Binding-site contacts:
Ligand atom C10 contacts residue ASP398 of chain 1.C at 3.2 Å.
Ligand atom N1 contacts residue ARG278 of chain 1.C at 3.1 Å (salt-bridge).
Ligand atom C11 contacts residue ARG278 of chain 1.C at 3.5 Å.
Ligand atom C1 contacts residue GLY362 of chain 1.C at 3.9 Å.
Ligand atom C3 contacts residue ALA361 of chain 1.C at 4.2 Å (hydrophobic).
Ligand atom C8 contacts residue ASN405 of chain 1.C at 4.2 Å.
Ligand atom O4 contacts residue SER279 of chain 1.C at 3.5 Å.
Ligand atom O4 contacts residue ARG278 of chain 1.C at 3.1 Å (salt-bridge).
Ligand atom O4 contacts residue SER280 of chain 1.C at 3.2 Å (h-bond).
Ligand atom O5 contacts residue SER280 of chain 1.C at 2.7 Å (h-bond).
Ligand atom C15 contacts residue NA1 of chain 1.IA at 3.8 Å.
Ligand atom C11 contacts residue THR402 of chain 1.C at 3.3 Å.
Ligand atom C8 contacts residue THR317 of chain 1.C at 3.6 Å.
Ligand atom O3 contacts residue ARG401 of chain 1.C at 2.7 Å (salt-bridge).
Ligand atom O5 contacts residue ASN405 of chain 1.C at 3.2 Å (h-bond).
Ligand atom C7 contacts residue MET314 of chain 1.C at 3.8 Å (hydrophobic).
Ligand atom C11 contacts residue ASN405 of chain 1.C at 4.2 Å.
Ligand atom C2 contacts residue ALA361 of chain 1.C at 4.2 Å (hydrophobic).
Ligand atom O5 contacts residue THR402 of chain 1.C at 3.6 Å.
Ligand atom N2 contacts residue PRO359 of chain 1.C at 4.2 Å.
Ligand atom N3 contacts residue GLY360 of chain 1.C at 4.3 Å.
Ligand atom C9 contacts residue THR317 of chain 1.C at 3.3 Å.
Ligand atom O4 contacts residue THR402 of chain 1.C at 3.8 Å.
Ligand atom O3 contacts residue THR317 of chain 1.C at 2.3 Å (h-bond).
Ligand atom C9 contacts residue ARG401 of chain 1.C at 3.2 Å.
Ligand atom C13 contacts residue NA1 of chain 1.IA at 3.7 Å.
Ligand atom N1 contacts residue ASP398 of chain 1.C at 3.1 Å (salt-bridge).
Ligand atom O6 contacts residue ARG278 of chain 1.C at 4.0 Å.
Ligand atom N1 contacts residue THR402 of chain 1.C at 3.8 Å.
Ligand atom C14 contacts residue NA1 of chain 1.IA at 3.4 Å.
Ligand atom N2 contacts residue GLY360 of chain 1.C at 3.4 Å (h-bond).
Ligand atom C5 contacts residue MET314 of chain 1.C at 3.8 Å (hydrophobic).
Ligand atom C10 contacts residue THR402 of chain 1.C at 3.2 Å.
Ligand atom C10 contacts residue ARG278 of chain 1.C at 3.6 Å.
Ligand atom C8 contacts residue ASP398 of chain 1.C at 4.1 Å.
Ligand atom C9 contacts residue ASP398 of chain 1.C at 3.6 Å.
Ligand atom O2 contacts residue ASP398 of chain 1.C at 3.0 Å (salt-bridge).
Ligand atom C11 contacts residue SER280 of chain 1.C at 3.6 Å.
Ligand atom O2 contacts residue ARG401 of chain 1.C at 2.3 Å (salt-bridge).
Ligand atom C3 contacts residue GLY360 of chain 1.C at 4.1 Å.

The protein below binds the small molecule below.
Small molecule (SMILES): COc1ccc(NNc2ccc(CO[C@H](C(=O)O)[C@H](N)C(=O)O)cc2)cc1

Sequence of chain 1.C:
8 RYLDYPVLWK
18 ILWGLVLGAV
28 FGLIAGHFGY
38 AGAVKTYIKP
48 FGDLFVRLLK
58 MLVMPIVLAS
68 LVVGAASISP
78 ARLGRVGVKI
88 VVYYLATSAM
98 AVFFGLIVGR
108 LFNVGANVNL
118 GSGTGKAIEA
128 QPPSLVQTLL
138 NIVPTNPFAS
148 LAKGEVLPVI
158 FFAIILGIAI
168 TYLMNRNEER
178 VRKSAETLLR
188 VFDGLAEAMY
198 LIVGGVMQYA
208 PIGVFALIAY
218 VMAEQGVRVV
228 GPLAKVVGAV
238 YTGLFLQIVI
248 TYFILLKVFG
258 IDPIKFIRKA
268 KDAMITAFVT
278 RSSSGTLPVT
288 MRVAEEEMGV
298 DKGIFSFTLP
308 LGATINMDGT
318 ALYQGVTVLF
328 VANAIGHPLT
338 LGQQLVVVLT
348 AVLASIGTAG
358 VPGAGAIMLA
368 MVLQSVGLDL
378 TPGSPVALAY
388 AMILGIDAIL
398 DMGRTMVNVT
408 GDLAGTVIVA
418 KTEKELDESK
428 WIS